Sequence of chain 1.A:
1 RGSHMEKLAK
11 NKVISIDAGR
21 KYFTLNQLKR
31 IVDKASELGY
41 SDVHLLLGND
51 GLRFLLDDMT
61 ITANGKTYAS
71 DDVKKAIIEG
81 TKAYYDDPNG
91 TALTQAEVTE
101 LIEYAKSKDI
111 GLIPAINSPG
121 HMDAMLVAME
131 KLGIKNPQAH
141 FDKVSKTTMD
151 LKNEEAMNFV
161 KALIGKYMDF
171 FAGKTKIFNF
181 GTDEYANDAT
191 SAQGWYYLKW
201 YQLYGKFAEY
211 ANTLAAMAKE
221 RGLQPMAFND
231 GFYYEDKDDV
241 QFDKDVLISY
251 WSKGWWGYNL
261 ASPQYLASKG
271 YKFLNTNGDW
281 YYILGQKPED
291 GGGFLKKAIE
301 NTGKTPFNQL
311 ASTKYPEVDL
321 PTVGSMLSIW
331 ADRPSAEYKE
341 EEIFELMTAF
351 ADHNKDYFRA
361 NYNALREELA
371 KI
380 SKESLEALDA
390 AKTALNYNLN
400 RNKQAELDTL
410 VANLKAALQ

Binding-site contacts:
Ligand atom OAN contacts residue TRP330 of chain 1.A at 3.3 Å.
Ligand atom CAF contacts residue ASP332 of chain 1.A at 3.4 Å.
Ligand atom OAJ contacts residue HIS121 of chain 1.A at 3.5 Å.
Ligand atom NAO contacts residue ACT1 of chain 1.F at 3.5 Å (h-bond).
Ligand atom CAH contacts residue TRP251 of chain 1.A at 3.5 Å (hydrophobic).
Ligand atom CAU contacts residue TRP255 of chain 1.A at 3.3 Å (hydrophobic).
Ligand atom NAY contacts residue GLU184 of chain 1.A at 3.3 Å (salt-bridge).
Ligand atom CAH contacts residue TYR281 of chain 1.A at 3.6 Å (hydrophobic).
Ligand atom NAI contacts residue GLU184 of chain 1.A at 3.5 Å (salt-bridge).
Ligand atom NAY contacts residue TRP251 of chain 1.A at 3.2 Å.
Ligand atom OAQ contacts residue TRP251 of chain 1.A at 3.2 Å.
Ligand atom CAA contacts residue ACT1 of chain 1.F at 3.6 Å.
Ligand atom CAW contacts residue TRP255 of chain 1.A at 3.7 Å (hydrophobic).
Ligand atom NAO contacts residue GLU184 of chain 1.A at 3.0 Å (salt-bridge).
Ligand atom CAV contacts residue TRP255 of chain 1.A at 3.3 Å (hydrophobic).
Ligand atom CAS contacts residue TRP255 of chain 1.A at 3.5 Å (hydrophobic).
Ligand atom CAT contacts residue TRP255 of chain 1.A at 3.4 Å (hydrophobic).
Ligand atom CAB contacts residue GLU184 of chain 1.A at 3.1 Å.
Ligand atom CAD contacts residue ARG20 of chain 1.A at 3.7 Å.
Ligand atom OAK contacts residue ASP332 of chain 1.A at 2.6 Å (salt-bridge).
Ligand atom CAP contacts residue TRP251 of chain 1.A at 3.3 Å (hydrophobic).
Ligand atom OAM contacts residue ASP332 of chain 1.A at 2.7 Å (salt-bridge).
Ligand atom NAI contacts residue ASP183 of chain 1.A at 3.0 Å (salt-bridge).
Ligand atom CAX contacts residue TRP255 of chain 1.A at 3.6 Å (hydrophobic).
Ligand atom OAR contacts residue TRP251 of chain 1.A at 3.5 Å.
Ligand atom OAK contacts residue TRP330 of chain 1.A at 3.2 Å.
Ligand atom CAH contacts residue ASP183 of chain 1.A at 3.5 Å.
Ligand atom NAO contacts residue TRP251 of chain 1.A at 3.6 Å.
Ligand atom OAK contacts residue ARG20 of chain 1.A at 2.7 Å (salt-bridge).
Ligand atom CAF contacts residue ILE283 of chain 1.A at 3.7 Å (hydrophobic).
Ligand atom CAS contacts residue GLU184 of chain 1.A at 3.4 Å.
Ligand atom CAG contacts residue TYR281 of chain 1.A at 3.5 Å (hydrophobic).
Ligand atom OAR contacts residue TRP255 of chain 1.A at 2.9 Å.
Ligand atom CAU contacts residue TYR258 of chain 1.A at 3.5 Å (hydrophobic).
Ligand atom CAT contacts residue GLU184 of chain 1.A at 3.4 Å.
Ligand atom OAJ contacts residue ARG20 of chain 1.A at 2.8 Å (salt-bridge).
Ligand atom OAL contacts residue TYR281 of chain 1.A at 3.5 Å.
Ligand atom OAN contacts residue TYR281 of chain 1.A at 2.6 Å (h-bond).
Ligand atom CAD contacts residue ASP332 of chain 1.A at 3.4 Å.
Ligand atom NAY contacts residue ACT1 of chain 1.F at 3.5 Å (h-bond).

A small-molecule ligand and the protein it binds are described below.
Small molecule (SMILES): CC(=O)N[C@H]1/C(=N/OC(=O)Nc2ccccc2)O[C@H](CO)[C@@H](O)[C@@H]1O